Binding-site contacts:
Ligand atom O6 contacts residue ASN231 of chain 1.C at 3.4 Å (h-bond).
Ligand atom C8 contacts residue HIS94 of chain 1.C at 3.7 Å.
Ligand atom C1 contacts residue ASN95 of chain 1.C at 4.1 Å.
Ligand atom C5 contacts residue ASN231 of chain 1.C at 3.7 Å.
Ligand atom C7 contacts residue GLU93 of chain 1.C at 4.3 Å.
Ligand atom C6 contacts residue ASN231 of chain 1.C at 4.3 Å.
Ligand atom N2 contacts residue ASN231 of chain 1.C at 2.7 Å (h-bond).
Ligand atom C1 contacts residue ASN231 of chain 1.C at 1.4 Å.
Ligand atom O5 contacts residue ASN231 of chain 1.C at 2.4 Å (h-bond).
Ligand atom C8 contacts residue GLU93 of chain 1.C at 3.3 Å.
Ligand atom N2 contacts residue ASN95 of chain 1.C at 4.0 Å.
Ligand atom C7 contacts residue ASN231 of chain 1.C at 3.8 Å.
Ligand atom C3 contacts residue ASN231 of chain 1.C at 3.7 Å.
Ligand atom C8 contacts residue ASN231 of chain 1.C at 4.2 Å.
Ligand atom C2 contacts residue ASN231 of chain 1.C at 2.3 Å.
Ligand atom C4 contacts residue ASN231 of chain 1.C at 4.1 Å.

A protein and the small-molecule ligand that binds it are described below.
Small molecule (SMILES): CC(=O)N[C@H]1[C@H](O[C@H]2[C@H](O)[C@@H](NC(C)=O)CO[C@@H]2CO)O[C@H](CO)[C@@H](O[C@@H]2O[C@H](CO)[C@@H](O)[C@H](O)[C@@H]2O)[C@@H]1O

Sequence of chain 1.C:
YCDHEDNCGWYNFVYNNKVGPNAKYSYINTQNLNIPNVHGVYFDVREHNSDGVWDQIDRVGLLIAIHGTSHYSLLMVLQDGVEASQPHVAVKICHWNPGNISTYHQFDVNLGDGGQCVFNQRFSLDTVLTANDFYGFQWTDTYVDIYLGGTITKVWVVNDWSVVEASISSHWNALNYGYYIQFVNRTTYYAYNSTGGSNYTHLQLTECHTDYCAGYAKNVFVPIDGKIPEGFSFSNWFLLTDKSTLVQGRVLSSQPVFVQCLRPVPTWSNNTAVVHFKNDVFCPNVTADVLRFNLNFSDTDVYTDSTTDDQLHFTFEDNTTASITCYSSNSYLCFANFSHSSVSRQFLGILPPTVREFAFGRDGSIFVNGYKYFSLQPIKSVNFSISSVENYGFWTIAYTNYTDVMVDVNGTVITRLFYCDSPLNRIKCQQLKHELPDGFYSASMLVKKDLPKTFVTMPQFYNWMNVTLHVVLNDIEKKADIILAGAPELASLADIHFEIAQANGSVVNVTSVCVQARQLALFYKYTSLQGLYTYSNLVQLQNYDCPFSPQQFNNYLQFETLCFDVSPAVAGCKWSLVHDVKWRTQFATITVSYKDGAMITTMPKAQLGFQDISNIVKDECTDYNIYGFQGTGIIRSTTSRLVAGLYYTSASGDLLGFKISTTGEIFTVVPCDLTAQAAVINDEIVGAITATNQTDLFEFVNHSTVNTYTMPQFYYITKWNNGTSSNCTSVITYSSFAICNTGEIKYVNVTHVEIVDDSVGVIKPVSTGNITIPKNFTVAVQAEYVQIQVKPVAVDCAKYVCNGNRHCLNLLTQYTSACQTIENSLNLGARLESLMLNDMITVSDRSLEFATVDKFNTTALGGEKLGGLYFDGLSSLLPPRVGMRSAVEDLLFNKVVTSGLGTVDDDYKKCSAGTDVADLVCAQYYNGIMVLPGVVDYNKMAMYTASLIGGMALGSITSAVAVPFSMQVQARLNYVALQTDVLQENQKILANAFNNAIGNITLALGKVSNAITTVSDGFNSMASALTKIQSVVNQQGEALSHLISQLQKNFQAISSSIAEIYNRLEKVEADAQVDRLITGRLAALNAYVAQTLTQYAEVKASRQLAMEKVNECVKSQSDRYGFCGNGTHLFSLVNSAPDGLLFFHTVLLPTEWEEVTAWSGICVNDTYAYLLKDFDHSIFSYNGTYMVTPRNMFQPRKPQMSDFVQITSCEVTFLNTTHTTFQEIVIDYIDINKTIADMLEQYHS